Sequence of chain 1.B:
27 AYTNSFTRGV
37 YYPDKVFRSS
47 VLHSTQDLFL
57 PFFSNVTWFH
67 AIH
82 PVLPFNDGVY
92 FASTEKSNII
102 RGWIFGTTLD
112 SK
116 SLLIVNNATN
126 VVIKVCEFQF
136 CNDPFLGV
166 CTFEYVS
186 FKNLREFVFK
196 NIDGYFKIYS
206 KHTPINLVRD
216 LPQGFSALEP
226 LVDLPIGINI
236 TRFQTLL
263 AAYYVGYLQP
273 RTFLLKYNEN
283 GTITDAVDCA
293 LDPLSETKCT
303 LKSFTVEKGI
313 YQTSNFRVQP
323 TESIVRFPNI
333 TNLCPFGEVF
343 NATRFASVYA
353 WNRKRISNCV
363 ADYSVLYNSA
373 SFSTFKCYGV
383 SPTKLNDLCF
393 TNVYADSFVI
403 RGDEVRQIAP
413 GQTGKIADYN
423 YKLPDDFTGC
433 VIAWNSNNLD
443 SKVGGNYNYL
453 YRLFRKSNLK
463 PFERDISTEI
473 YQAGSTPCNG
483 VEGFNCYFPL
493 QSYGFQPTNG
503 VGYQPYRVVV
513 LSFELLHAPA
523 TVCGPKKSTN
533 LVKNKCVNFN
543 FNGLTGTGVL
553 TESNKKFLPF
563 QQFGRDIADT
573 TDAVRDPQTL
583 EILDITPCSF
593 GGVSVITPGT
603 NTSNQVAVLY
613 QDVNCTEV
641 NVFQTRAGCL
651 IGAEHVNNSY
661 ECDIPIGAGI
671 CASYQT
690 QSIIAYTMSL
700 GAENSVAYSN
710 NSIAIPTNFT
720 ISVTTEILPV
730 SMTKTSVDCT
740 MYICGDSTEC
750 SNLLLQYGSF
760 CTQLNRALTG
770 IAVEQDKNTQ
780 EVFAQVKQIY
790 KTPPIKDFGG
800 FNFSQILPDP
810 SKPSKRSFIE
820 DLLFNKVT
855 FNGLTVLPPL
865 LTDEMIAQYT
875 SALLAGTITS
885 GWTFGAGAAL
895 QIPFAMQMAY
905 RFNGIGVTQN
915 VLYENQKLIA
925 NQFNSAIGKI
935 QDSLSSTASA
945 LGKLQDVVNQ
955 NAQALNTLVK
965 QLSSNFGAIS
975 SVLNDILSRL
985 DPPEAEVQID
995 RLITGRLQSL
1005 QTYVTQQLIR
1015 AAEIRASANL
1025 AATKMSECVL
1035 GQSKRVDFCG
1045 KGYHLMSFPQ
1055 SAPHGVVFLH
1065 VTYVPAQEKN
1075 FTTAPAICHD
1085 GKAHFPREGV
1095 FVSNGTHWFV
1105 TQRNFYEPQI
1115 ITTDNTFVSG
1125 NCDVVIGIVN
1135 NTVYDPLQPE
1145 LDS

Sequence of chain 1.A:
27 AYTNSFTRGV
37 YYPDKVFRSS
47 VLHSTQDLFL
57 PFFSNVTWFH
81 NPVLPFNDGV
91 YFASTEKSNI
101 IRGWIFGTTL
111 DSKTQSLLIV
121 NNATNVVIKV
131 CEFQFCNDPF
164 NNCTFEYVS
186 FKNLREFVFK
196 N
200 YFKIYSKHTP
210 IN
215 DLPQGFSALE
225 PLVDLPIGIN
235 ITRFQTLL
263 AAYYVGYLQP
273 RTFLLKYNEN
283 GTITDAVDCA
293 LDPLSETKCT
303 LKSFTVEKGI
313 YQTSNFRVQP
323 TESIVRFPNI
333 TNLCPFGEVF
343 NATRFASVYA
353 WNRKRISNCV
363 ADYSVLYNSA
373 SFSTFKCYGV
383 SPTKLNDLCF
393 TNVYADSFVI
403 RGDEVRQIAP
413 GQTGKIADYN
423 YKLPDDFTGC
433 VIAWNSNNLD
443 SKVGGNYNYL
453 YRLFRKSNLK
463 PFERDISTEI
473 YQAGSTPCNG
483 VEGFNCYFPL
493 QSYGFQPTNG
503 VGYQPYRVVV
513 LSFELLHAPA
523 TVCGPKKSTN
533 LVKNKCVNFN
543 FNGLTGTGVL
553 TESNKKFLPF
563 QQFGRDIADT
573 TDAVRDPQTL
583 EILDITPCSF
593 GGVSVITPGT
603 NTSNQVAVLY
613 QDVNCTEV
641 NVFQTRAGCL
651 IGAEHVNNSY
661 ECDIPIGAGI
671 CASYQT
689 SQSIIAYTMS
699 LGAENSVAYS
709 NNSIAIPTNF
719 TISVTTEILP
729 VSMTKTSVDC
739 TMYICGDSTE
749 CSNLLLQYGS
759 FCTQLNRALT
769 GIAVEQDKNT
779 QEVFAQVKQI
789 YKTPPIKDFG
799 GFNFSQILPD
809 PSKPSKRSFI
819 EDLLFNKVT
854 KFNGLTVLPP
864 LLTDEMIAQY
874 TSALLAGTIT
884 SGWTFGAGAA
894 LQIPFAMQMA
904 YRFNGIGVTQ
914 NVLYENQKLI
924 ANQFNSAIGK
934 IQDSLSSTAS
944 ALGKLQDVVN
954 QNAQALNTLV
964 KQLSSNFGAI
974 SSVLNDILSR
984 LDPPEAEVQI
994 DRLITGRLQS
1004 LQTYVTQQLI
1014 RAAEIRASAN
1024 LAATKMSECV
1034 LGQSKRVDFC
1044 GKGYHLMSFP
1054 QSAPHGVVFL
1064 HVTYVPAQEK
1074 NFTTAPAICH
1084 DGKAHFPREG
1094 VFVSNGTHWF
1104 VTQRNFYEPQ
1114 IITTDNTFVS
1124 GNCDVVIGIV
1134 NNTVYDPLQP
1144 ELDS

The protein below binds the small molecule below.
Small molecule (SMILES): CC(=O)N[C@H]1[C@H](O[C@H]2[C@H](O)[C@@H](NC(C)=O)CO[C@@H]2CO)O[C@H](CO)[C@@H](O)[C@@H]1O

Binding-site contacts:
Ligand atom C7 contacts residue ASN282 of chain 1.A at 4.2 Å.
Ligand atom C2 contacts residue ASN282 of chain 1.A at 2.5 Å.
Ligand atom C8 contacts residue GLU281 of chain 1.A at 3.3 Å.
Ligand atom C5 contacts residue ASN282 of chain 1.A at 3.6 Å.
Ligand atom C3 contacts residue ASN282 of chain 1.A at 3.8 Å.
Ligand atom N2 contacts residue GLU281 of chain 1.A at 4.4 Å.
Ligand atom C4 contacts residue ASN282 of chain 1.A at 4.2 Å.
Ligand atom C8 contacts residue ASN280 of chain 1.A at 4.3 Å.
Ligand atom O6 contacts residue LYS558 of chain 1.B at 4.3 Å.
Ligand atom C7 contacts residue GLU281 of chain 1.A at 4.4 Å.
Ligand atom O6 contacts residue ASN282 of chain 1.A at 4.4 Å.
Ligand atom C1 contacts residue ASN282 of chain 1.A at 1.4 Å.
Ligand atom O5 contacts residue ASN282 of chain 1.A at 2.3 Å (h-bond).
Ligand atom N2 contacts residue ASN282 of chain 1.A at 3.0 Å (h-bond).